Sequence of chain 1.A:
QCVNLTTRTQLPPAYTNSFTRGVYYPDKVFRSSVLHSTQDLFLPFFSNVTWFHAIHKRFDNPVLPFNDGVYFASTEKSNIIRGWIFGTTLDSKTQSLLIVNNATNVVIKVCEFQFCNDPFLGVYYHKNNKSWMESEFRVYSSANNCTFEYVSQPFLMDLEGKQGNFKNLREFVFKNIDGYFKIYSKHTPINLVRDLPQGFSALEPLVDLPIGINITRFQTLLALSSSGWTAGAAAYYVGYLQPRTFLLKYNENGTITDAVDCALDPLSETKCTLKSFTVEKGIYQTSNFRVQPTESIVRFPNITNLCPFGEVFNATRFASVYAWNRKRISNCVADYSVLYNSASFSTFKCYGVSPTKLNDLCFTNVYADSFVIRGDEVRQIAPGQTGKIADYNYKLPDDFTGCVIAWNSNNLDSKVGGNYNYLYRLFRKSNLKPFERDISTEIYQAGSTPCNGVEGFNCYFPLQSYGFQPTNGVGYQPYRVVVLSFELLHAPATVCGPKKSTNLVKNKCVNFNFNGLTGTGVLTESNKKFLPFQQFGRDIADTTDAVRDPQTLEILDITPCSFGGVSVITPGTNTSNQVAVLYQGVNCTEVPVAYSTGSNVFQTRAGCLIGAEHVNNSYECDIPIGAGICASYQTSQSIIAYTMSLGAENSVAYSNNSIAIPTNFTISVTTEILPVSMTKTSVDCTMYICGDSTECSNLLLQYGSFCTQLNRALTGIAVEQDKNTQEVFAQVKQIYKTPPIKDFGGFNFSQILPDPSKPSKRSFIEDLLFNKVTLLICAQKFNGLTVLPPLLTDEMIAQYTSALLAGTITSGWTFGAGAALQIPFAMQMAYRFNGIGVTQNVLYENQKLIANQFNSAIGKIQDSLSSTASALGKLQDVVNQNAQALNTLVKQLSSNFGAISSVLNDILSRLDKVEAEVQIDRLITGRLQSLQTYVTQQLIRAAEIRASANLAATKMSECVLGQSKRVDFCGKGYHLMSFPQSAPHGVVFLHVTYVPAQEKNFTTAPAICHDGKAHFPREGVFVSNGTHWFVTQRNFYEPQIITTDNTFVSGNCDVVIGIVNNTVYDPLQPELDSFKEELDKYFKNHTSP

A small-molecule ligand and the protein it binds are described below.
Small molecule (SMILES): CC(=O)N[C@H]1[C@H](O[C@H]2[C@H](O)[C@@H](NC(C)=O)CO[C@@H]2CO)O[C@H](CO)[C@@H](O)[C@@H]1O

Binding-site contacts:
Ligand atom C6 contacts residue GLN926 of chain 1.A at 3.5 Å.
Ligand atom O7 contacts residue ASN717 of chain 1.A at 3.6 Å.
Ligand atom N2 contacts residue ASN717 of chain 1.A at 2.9 Å (h-bond).
Ligand atom C7 contacts residue GLN926 of chain 1.A at 4.4 Å.
Ligand atom C7 contacts residue ASN717 of chain 1.A at 3.4 Å.
Ligand atom O7 contacts residue GLN1071 of chain 1.A at 3.0 Å (h-bond).
Ligand atom O5 contacts residue LEU922 of chain 1.A at 4.4 Å.
Ligand atom C8 contacts residue ASN717 of chain 1.A at 4.5 Å.
Ligand atom N2 contacts residue GLN1071 of chain 1.A at 4.2 Å.
Ligand atom O7 contacts residue LEU922 of chain 1.A at 4.0 Å.
Ligand atom C2 contacts residue LEU922 of chain 1.A at 4.2 Å (hydrophobic).
Ligand atom C7 contacts residue LEU922 of chain 1.A at 3.8 Å (hydrophobic).
Ligand atom C4 contacts residue ASN717 of chain 1.A at 4.3 Å.
Ligand atom O7 contacts residue ASN925 of chain 1.A at 3.5 Å.
Ligand atom C5 contacts residue ASN717 of chain 1.A at 3.6 Å.
Ligand atom C6 contacts residue LEU922 of chain 1.A at 3.8 Å (hydrophobic).
Ligand atom O5 contacts residue ASN717 of chain 1.A at 2.4 Å (h-bond).
Ligand atom C2 contacts residue GLN1071 of chain 1.A at 3.7 Å.
Ligand atom C5 contacts residue GLN926 of chain 1.A at 4.0 Å.
Ligand atom O4 contacts residue LEU922 of chain 1.A at 3.3 Å.
Ligand atom C1 contacts residue LEU922 of chain 1.A at 4.2 Å (hydrophobic).
Ligand atom C1 contacts residue GLN1071 of chain 1.A at 3.5 Å.
Ligand atom N2 contacts residue LEU922 of chain 1.A at 3.6 Å.
Ligand atom C4 contacts residue LEU922 of chain 1.A at 4.0 Å (hydrophobic).
Ligand atom O6 contacts residue GLN926 of chain 1.A at 2.6 Å (h-bond).
Ligand atom C3 contacts residue ASN717 of chain 1.A at 3.8 Å.
Ligand atom O5 contacts residue GLN1071 of chain 1.A at 3.8 Å.
Ligand atom O6 contacts residue LEU922 of chain 1.A at 4.1 Å.
Ligand atom O6 contacts residue PHE718 of chain 1.A at 3.2 Å (h-bond).
Ligand atom C6 contacts residue PHE718 of chain 1.A at 4.4 Å (hydrophobic).
Ligand atom C8 contacts residue ASN925 of chain 1.A at 4.0 Å.
Ligand atom C7 contacts residue GLN1071 of chain 1.A at 3.9 Å.
Ligand atom O5 contacts residue PHE718 of chain 1.A at 4.0 Å.
Ligand atom C1 contacts residue ASN717 of chain 1.A at 1.4 Å.
Ligand atom C7 contacts residue ASN925 of chain 1.A at 4.3 Å.
Ligand atom O6 contacts residue THR719 of chain 1.A at 3.5 Å.
Ligand atom C2 contacts residue ASN717 of chain 1.A at 2.5 Å.
Ligand atom C8 contacts residue LEU922 of chain 1.A at 4.4 Å (hydrophobic).
Ligand atom C5 contacts residue LEU922 of chain 1.A at 3.5 Å (hydrophobic).
Ligand atom C8 contacts residue GLN926 of chain 1.A at 3.6 Å.